Binding-site contacts:
Ligand atom C1 contacts residue ASN394 of chain 1.B at 1.4 Å.
Ligand atom O6 contacts residue ASN394 of chain 1.B at 4.0 Å.
Ligand atom O6 contacts residue GLU362 of chain 1.B at 3.4 Å (salt-bridge).
Ligand atom C4 contacts residue ASN394 of chain 1.B at 4.2 Å.
Ligand atom C3 contacts residue ASN394 of chain 1.B at 3.8 Å.
Ligand atom N2 contacts residue ASN394 of chain 1.B at 2.9 Å (h-bond).
Ligand atom O5 contacts residue ASN394 of chain 1.B at 2.4 Å (h-bond).
Ligand atom O7 contacts residue ASN394 of chain 1.B at 4.5 Å.
Ligand atom C6 contacts residue GLU362 of chain 1.B at 4.3 Å.
Ligand atom C6 contacts residue ASN394 of chain 1.B at 4.5 Å.
Ligand atom C5 contacts residue ASN394 of chain 1.B at 3.7 Å.
Ligand atom C2 contacts residue ASN394 of chain 1.B at 2.5 Å.
Ligand atom C7 contacts residue ASN394 of chain 1.B at 3.9 Å.
Ligand atom O5 contacts residue GLU362 of chain 1.B at 4.3 Å.

This protein binds this small molecule.
Small molecule (SMILES): CC(=O)N[C@@H]1[C@@H](O)[C@H](O)[C@@H](CO)O[C@H]1O

Sequence of chain 1.B:
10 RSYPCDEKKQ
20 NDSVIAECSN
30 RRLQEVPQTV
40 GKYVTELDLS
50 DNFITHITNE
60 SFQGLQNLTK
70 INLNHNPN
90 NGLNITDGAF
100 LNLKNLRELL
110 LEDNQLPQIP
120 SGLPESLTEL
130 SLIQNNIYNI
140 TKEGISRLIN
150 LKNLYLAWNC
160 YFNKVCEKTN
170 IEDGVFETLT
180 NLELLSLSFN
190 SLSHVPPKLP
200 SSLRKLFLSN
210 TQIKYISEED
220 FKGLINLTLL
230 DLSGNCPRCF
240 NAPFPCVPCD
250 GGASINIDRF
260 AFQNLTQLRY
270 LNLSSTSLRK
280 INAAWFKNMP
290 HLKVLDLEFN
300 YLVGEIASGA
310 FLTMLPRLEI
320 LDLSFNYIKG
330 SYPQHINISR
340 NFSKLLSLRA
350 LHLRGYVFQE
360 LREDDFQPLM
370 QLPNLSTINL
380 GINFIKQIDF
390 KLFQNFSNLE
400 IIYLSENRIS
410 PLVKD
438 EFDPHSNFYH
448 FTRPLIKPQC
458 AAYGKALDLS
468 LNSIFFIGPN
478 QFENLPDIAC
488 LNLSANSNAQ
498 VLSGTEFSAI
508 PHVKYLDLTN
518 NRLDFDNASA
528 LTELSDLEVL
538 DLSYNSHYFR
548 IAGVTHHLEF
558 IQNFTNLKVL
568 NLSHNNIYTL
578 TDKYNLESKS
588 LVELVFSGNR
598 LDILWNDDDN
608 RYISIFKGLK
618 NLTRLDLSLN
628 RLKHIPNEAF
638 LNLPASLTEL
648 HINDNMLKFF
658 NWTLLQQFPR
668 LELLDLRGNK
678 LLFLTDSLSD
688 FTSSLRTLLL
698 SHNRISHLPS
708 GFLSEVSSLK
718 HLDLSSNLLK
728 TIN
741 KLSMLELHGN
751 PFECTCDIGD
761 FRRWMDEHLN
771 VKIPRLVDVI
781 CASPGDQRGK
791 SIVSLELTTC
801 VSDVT